This protein binds this small molecule.
Small molecule (SMILES): O=S(=O)(O)c1cccc2cccc(Nc3ccccc3)c12

Sequence of chain 1.N:
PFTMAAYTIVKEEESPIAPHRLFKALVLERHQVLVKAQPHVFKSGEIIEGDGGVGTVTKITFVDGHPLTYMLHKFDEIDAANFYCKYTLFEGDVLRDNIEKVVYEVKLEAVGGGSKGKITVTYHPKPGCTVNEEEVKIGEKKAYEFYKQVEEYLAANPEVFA

Binding-site contacts:
Ligand atom C6 contacts residue TYR88 of chain 1.N at 4.0 Å (hydrophobic).
Ligand atom C13 contacts residue TYR148 of chain 1.N at 3.6 Å (hydrophobic).
Ligand atom C10 contacts residue ILE120 of chain 1.N at 4.0 Å (hydrophobic).
Ligand atom O3 contacts residue TYR148 of chain 1.N at 3.2 Å.
Ligand atom S contacts residue LYS12 of chain 1.N at 3.7 Å.
Ligand atom C3 contacts residue LEU27 of chain 1.N at 3.5 Å (hydrophobic).
Ligand atom C7 contacts residue TYR105 of chain 1.N at 4.0 Å (hydrophobic).
Ligand atom N contacts residue LEU27 of chain 1.N at 3.9 Å.
Ligand atom C16 contacts residue LEU109 of chain 1.N at 4.1 Å (hydrophobic).
Ligand atom C2 contacts residue LEU27 of chain 1.N at 3.7 Å (hydrophobic).
Ligand atom C12 contacts residue TYR148 of chain 1.N at 3.8 Å (hydrophobic).
Ligand atom C4 contacts residue LEU27 of chain 1.N at 4.0 Å (hydrophobic).
Ligand atom C1 contacts residue ILE120 of chain 1.N at 3.8 Å (hydrophobic).
Ligand atom C4 contacts residue ARG31 of chain 1.N at 4.1 Å.
Ligand atom O2 contacts residue TYR145 of chain 1.N at 4.1 Å.
Ligand atom C15 contacts residue LEU23 of chain 1.N at 3.6 Å (hydrophobic).
Ligand atom C15 contacts residue LEU27 of chain 1.N at 3.8 Å (hydrophobic).
Ligand atom C13 contacts residue GLU14 of chain 1.N at 3.7 Å.
Ligand atom C8 contacts residue ALA144 of chain 1.N at 4.1 Å (hydrophobic).
Ligand atom C4 contacts residue TYR88 of chain 1.N at 3.5 Å (hydrophobic).
Ligand atom C6 contacts residue TYR105 of chain 1.N at 3.7 Å (hydrophobic).
Ligand atom C14 contacts residue LEU23 of chain 1.N at 3.5 Å (hydrophobic).
Ligand atom C3 contacts residue VAL28 of chain 1.N at 3.8 Å (hydrophobic).
Ligand atom O1 contacts residue ILE120 of chain 1.N at 3.0 Å.
Ligand atom C15 contacts residue LEU109 of chain 1.N at 3.8 Å (hydrophobic).
Ligand atom O2 contacts residue LYS12 of chain 1.N at 2.5 Å (salt-bridge).
Ligand atom C4 contacts residue VAL107 of chain 1.N at 3.5 Å (hydrophobic).
Ligand atom C2 contacts residue VAL107 of chain 1.N at 4.1 Å (hydrophobic).
Ligand atom C7 contacts residue ALA144 of chain 1.N at 4.0 Å (hydrophobic).
Ligand atom C11 contacts residue LEU27 of chain 1.N at 3.6 Å (hydrophobic).
Ligand atom C11 contacts residue ILE120 of chain 1.N at 3.7 Å (hydrophobic).
Ligand atom N contacts residue ILE120 of chain 1.N at 3.6 Å.
Ligand atom O1 contacts residue LYS12 of chain 1.N at 3.6 Å.
Ligand atom C1 contacts residue LEU27 of chain 1.N at 4.1 Å (hydrophobic).
Ligand atom C5 contacts residue VAL107 of chain 1.N at 4.1 Å (hydrophobic).
Ligand atom C16 contacts residue LEU27 of chain 1.N at 3.4 Å (hydrophobic).
Ligand atom C16 contacts residue ILE120 of chain 1.N at 4.0 Å (hydrophobic).
Ligand atom O3 contacts residue ALA144 of chain 1.N at 3.7 Å.
Ligand atom C12 contacts residue GLU14 of chain 1.N at 4.1 Å.
Ligand atom C3 contacts residue VAL107 of chain 1.N at 3.7 Å (hydrophobic).